Sequence of chain 1.B:
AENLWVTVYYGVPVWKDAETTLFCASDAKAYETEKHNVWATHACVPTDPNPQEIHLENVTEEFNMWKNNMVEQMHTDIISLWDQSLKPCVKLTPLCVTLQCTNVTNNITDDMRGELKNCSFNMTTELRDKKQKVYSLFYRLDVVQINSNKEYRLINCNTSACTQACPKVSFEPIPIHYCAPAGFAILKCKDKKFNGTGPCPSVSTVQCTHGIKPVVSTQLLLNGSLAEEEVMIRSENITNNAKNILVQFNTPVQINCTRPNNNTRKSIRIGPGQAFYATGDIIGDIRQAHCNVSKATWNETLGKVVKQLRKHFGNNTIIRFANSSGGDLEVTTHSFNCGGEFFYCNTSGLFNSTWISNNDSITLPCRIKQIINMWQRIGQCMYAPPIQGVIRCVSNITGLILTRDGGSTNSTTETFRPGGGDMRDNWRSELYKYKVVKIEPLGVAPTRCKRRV

Sequence of chain 1.A:
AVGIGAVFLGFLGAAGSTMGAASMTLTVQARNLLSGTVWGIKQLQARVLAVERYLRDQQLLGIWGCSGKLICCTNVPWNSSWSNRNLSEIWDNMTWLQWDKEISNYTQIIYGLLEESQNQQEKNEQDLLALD

A protein and the small-molecule ligand that binds it are described below.
Small molecule (SMILES): CC(=O)N[C@H]1[C@H](O[C@H]2[C@H](O)[C@@H](NC(C)=O)CO[C@@H]2CO)O[C@H](CO)[C@@H](O)[C@@H]1O

Sequence of chain 1.C:
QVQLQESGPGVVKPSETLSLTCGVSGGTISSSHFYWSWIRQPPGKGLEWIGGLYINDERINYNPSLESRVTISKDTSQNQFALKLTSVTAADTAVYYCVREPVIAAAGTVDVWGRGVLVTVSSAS

Binding-site contacts:
Ligand atom C3 contacts residue ASN58 of chain 1.B at 3.9 Å.
Ligand atom O5 contacts residue ASP57 of chain 1.C at 4.3 Å.
Ligand atom C6 contacts residue ASP57 of chain 1.C at 3.4 Å.
Ligand atom N2 contacts residue SER17 of chain 1.A at 4.3 Å.
Ligand atom C1 contacts residue ASN58 of chain 1.B at 1.5 Å.
Ligand atom C8 contacts residue GLU57 of chain 1.B at 3.5 Å.
Ligand atom C8 contacts residue SER17 of chain 1.A at 3.4 Å.
Ligand atom C5 contacts residue ASN58 of chain 1.B at 3.6 Å.
Ligand atom O6 contacts residue ARG59 of chain 1.C at 4.5 Å.
Ligand atom O4 contacts residue ASP57 of chain 1.C at 3.9 Å.
Ligand atom O7 contacts residue ASN58 of chain 1.B at 3.9 Å.
Ligand atom C4 contacts residue ASN58 of chain 1.B at 4.2 Å.
Ligand atom O5 contacts residue ASN58 of chain 1.B at 2.2 Å (h-bond).
Ligand atom C7 contacts residue ASN58 of chain 1.B at 3.5 Å.
Ligand atom O3 contacts residue GLU58 of chain 1.C at 4.4 Å.
Ligand atom O6 contacts residue ASP57 of chain 1.C at 2.3 Å (salt-bridge).
Ligand atom C7 contacts residue SER17 of chain 1.A at 4.3 Å.
Ligand atom C4 contacts residue ASP57 of chain 1.C at 3.5 Å.
Ligand atom O7 contacts residue GLU57 of chain 1.B at 3.9 Å.
Ligand atom N2 contacts residue ASN58 of chain 1.B at 3.2 Å (h-bond).
Ligand atom C8 contacts residue ASN58 of chain 1.B at 3.9 Å.
Ligand atom C2 contacts residue ASN58 of chain 1.B at 2.6 Å.
Ligand atom N2 contacts residue GLY16 of chain 1.A at 4.4 Å.
Ligand atom C7 contacts residue GLU57 of chain 1.B at 4.2 Å.
Ligand atom C5 contacts residue ASP57 of chain 1.C at 3.9 Å.